Sequence of chain 1.B:
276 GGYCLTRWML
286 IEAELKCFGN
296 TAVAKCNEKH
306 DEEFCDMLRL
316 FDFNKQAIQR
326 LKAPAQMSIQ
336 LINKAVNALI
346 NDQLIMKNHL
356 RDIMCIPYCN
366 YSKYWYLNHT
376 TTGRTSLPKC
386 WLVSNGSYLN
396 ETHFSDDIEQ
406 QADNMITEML

The protein below binds the small molecule below.
Small molecule (SMILES): CC(=O)N[C@H]1[C@H](O[C@H]2[C@H](O)[C@@H](NC(C)=O)CO[C@@H]2CO[C@@H]2O[C@@H](C)[C@@H](O)[C@@H](O)[C@@H]2O)O[C@H](CO)[C@@H](O)[C@@H]1O

Binding-site contacts:
Ligand atom C7 contacts residue ASN395 of chain 1.B at 4.0 Å.
Ligand atom C5 contacts residue ASN395 of chain 1.B at 3.7 Å.
Ligand atom C4 contacts residue ASN395 of chain 1.B at 4.2 Å.
Ligand atom C3 contacts residue ASN395 of chain 1.B at 3.8 Å.
Ligand atom C5 contacts residue ASN395 of chain 1.B at 4.0 Å.
Ligand atom C6 contacts residue ASN395 of chain 1.B at 3.6 Å.
Ligand atom N2 contacts residue HIS398 of chain 1.B at 3.9 Å.
Ligand atom C8 contacts residue HIS398 of chain 1.B at 3.6 Å.
Ligand atom C1 contacts residue ASN395 of chain 1.B at 1.4 Å.
Ligand atom C7 contacts residue HIS398 of chain 1.B at 3.9 Å.
Ligand atom N2 contacts residue ASN395 of chain 1.B at 2.8 Å (h-bond).
Ligand atom O5 contacts residue ASN395 of chain 1.B at 2.4 Å (h-bond).
Ligand atom C2 contacts residue ASN395 of chain 1.B at 2.4 Å.
Ligand atom C6 contacts residue THR397 of chain 1.B at 4.0 Å.